Binding-site contacts:
Ligand atom O6 contacts residue GLN15 of chain 115.B at 2.5 Å (h-bond).
Ligand atom O6 contacts residue ASN226 of chain 115.B at 3.1 Å (h-bond).
Ligand atom C2 contacts residue ASN204 of chain 115.B at 3.4 Å.
Ligand atom O2A contacts residue CYS12 of chain 115.B at 3.3 Å (h-bond).
Ligand atom PG contacts residue MG1 of chain 115.F at 3.5 Å.
Ligand atom N2 contacts residue ASN226 of chain 115.B at 2.9 Å (h-bond).
Ligand atom O2B contacts residue THR143 of chain 115.B at 2.7 Å (h-bond).
Ligand atom O2B contacts residue GLY144 of chain 115.B at 2.7 Å (h-bond).
Ligand atom PB contacts residue MG1 of chain 115.F at 3.7 Å.
Ligand atom C6 contacts residue ASN226 of chain 115.B at 3.3 Å.
Ligand atom O1G contacts residue THR143 of chain 115.B at 3.4 Å.
Ligand atom PB contacts residue GLY10 of chain 115.B at 3.9 Å.
Ligand atom O4' contacts residue SER138 of chain 115.B at 3.3 Å (h-bond).
Ligand atom O3' contacts residue GLU181 of chain 115.B at 3.3 Å (salt-bridge).
Ligand atom O1B contacts residue GLN11 of chain 115.B at 3.2 Å (h-bond).
Ligand atom O1B contacts residue MG1 of chain 115.F at 2.4 Å.
Ligand atom O1A contacts residue GLN11 of chain 115.B at 3.1 Å.
Ligand atom N2 contacts residue ASN204 of chain 115.B at 2.6 Å (h-bond).
Ligand atom O3B contacts residue GLY142 of chain 115.B at 3.5 Å (h-bond).
Ligand atom O3B contacts residue THR143 of chain 115.B at 3.1 Å (h-bond).
Ligand atom N3 contacts residue ASN204 of chain 115.B at 3.0 Å (h-bond).
Ligand atom O1G contacts residue ALA97 of chain 115.B at 3.0 Å (h-bond).
Ligand atom C6 contacts residue TYR222 of chain 115.B at 3.7 Å (hydrophobic).
Ligand atom PG contacts residue GLY142 of chain 115.B at 3.9 Å.
Ligand atom C2 contacts residue ASN226 of chain 115.B at 3.6 Å.
Ligand atom O3B contacts residue MG1 of chain 115.F at 3.8 Å.
Ligand atom O3G contacts residue MG1 of chain 115.F at 2.5 Å.
Ligand atom C2 contacts residue TYR222 of chain 115.B at 3.5 Å (hydrophobic).
Ligand atom O1B contacts residue GLY10 of chain 115.B at 3.7 Å.
Ligand atom O2G contacts residue GLY142 of chain 115.B at 3.0 Å (h-bond).
Ligand atom O6 contacts residue TYR222 of chain 115.B at 3.8 Å.
Ligand atom PB contacts residue THR143 of chain 115.B at 3.3 Å.
Ligand atom O2G contacts residue ASN99 of chain 115.B at 2.9 Å (h-bond).
Ligand atom N1 contacts residue TYR222 of chain 115.B at 3.2 Å.
Ligand atom C4' contacts residue SER138 of chain 115.B at 3.2 Å.
Ligand atom N3 contacts residue VAL169 of chain 115.B at 3.8 Å.
Ligand atom C6 contacts residue GLN15 of chain 115.B at 3.6 Å.
Ligand atom O2B contacts residue GLY10 of chain 115.B at 3.2 Å.
Ligand atom N1 contacts residue ASN226 of chain 115.B at 2.7 Å (h-bond).
Ligand atom O2A contacts residue GLN11 of chain 115.B at 3.5 Å (h-bond).

The protein below binds the small molecule below.
Small molecule (SMILES): Nc1nc2c(ncn2[C@@H]2O[C@H](CO[P](=O)(O)C[P](=O)(O)OP(=O)(O)O)[C@@H](O)[C@H]2O)c(=O)[nH]1

Sequence of chain 115.B:
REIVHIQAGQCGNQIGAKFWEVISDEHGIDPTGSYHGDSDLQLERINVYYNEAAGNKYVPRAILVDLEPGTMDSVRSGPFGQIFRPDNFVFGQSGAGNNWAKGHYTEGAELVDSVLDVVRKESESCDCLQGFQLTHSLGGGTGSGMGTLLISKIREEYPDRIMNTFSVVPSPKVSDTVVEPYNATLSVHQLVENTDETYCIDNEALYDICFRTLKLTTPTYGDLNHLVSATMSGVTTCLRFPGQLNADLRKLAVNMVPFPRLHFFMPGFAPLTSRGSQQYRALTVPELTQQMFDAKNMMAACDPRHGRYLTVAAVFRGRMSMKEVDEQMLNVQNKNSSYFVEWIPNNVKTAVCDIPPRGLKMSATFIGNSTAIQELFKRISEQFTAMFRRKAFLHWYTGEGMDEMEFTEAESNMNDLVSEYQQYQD